Binding-site contacts:
Ligand atom C3 contacts residue BMA3 of chain 1.F at 4.2 Å.
Ligand atom C6 contacts residue BMA3 of chain 1.F at 4.5 Å.
Ligand atom C5 contacts residue BMA3 of chain 1.F at 3.5 Å.
Ligand atom O5 contacts residue BMA3 of chain 1.F at 2.5 Å (h-bond).
Ligand atom C1 contacts residue NAG2 of chain 1.F at 4.0 Å.
Ligand atom C1 contacts residue BMA3 of chain 1.F at 2.0 Å.
Ligand atom O2 contacts residue BMA3 of chain 1.F at 4.0 Å.
Ligand atom C4 contacts residue BMA3 of chain 1.F at 4.5 Å.
Ligand atom C2 contacts residue BMA3 of chain 1.F at 3.4 Å.

The small molecule below binds the protein below.
Small molecule (SMILES): OC[C@H]1O[C@@H](O)[C@@H](O)[C@@H](O)[C@@H]1O